Sequence of chain 1.A:
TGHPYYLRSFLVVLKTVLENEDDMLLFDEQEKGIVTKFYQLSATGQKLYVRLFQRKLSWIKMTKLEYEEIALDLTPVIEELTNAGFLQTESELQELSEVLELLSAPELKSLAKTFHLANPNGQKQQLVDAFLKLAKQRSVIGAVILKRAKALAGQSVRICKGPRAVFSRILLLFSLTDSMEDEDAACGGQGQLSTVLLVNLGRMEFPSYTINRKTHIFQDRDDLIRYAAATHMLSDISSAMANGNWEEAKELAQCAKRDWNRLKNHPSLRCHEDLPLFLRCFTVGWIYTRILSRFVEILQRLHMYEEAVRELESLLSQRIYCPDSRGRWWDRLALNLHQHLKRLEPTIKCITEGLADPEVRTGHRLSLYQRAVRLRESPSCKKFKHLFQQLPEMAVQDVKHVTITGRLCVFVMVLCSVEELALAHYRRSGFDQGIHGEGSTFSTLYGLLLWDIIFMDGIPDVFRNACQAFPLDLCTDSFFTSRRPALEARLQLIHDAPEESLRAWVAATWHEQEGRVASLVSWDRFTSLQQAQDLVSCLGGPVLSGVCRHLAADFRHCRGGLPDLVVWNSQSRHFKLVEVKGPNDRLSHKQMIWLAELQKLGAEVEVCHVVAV

A protein and the small-molecule ligand that binds it are described below.
Small molecule (SMILES): Cc1cn([C@H]2C[C@H](O[P](=O)(O)OC[C@H]3O[C@@H](n4cnc5c(=O)nc(N)[nH]c54)C[C@@H]3O)[C@@H](CO[P](=O)(O)O[C@H]3C[C@H](n4cnc5c(=O)nc(N)[nH]c54)O[C@@H]3CO[P](=O)(O)O[C@H]3C[C@H](n4ccc(N)nc4=O)O[C@@H]3CO[P](=O)(O)O[C@H]3C[C@H](n4cnc5c(=O)nc(N)[nH]c54)O[C@@H]3CO[P](=O)(O)O[C@H]3C[C@H](n4cnc5c(=O)nc(N)[nH]c54)O[C@@H]3CO[P](=O)(O)O[C@H]3C[C@H](n4cnc5c(N)ncnc54)O[C@@H]3CO)O2)c(=O)[nH]c1=O

Binding-site contacts:
Ligand atom OP1 contacts residue LEU347 of chain 1.A at 3.7 Å.
Ligand atom P contacts residue ARG313 of chain 1.A at 3.9 Å.
Ligand atom C5' contacts residue ARG313 of chain 1.A at 3.5 Å.
Ligand atom N4 contacts residue ARG616 of chain 1.A at 3.8 Å.
Ligand atom O5' contacts residue LEU347 of chain 1.A at 3.9 Å.
Ligand atom OP1 contacts residue ARG313 of chain 1.A at 3.5 Å (salt-bridge).
Ligand atom C4' contacts residue ARG313 of chain 1.A at 3.9 Å.
Ligand atom OP2 contacts residue ARG383 of chain 1.A at 3.7 Å.
Ligand atom P contacts residue ARG344 of chain 1.A at 3.5 Å.
Ligand atom O3' contacts residue LEU347 of chain 1.A at 4.0 Å.
Ligand atom P contacts residue ARG383 of chain 1.A at 3.6 Å.
Ligand atom OP1 contacts residue HIS315 of chain 1.A at 2.7 Å.
Ligand atom O5' contacts residue ARG313 of chain 1.A at 3.5 Å (salt-bridge).
Ligand atom P contacts residue HIS315 of chain 1.A at 3.9 Å.
Ligand atom OP1 contacts residue LEU347 of chain 1.A at 4.0 Å.
Ligand atom O3' contacts residue ARG313 of chain 1.A at 2.9 Å (salt-bridge).
Ligand atom C4 contacts residue ARG616 of chain 1.A at 3.5 Å.
Ligand atom O3' contacts residue HIS352 of chain 1.A at 3.8 Å.
Ligand atom OP1 contacts residue ARG386 of chain 1.A at 3.1 Å (salt-bridge).
Ligand atom OP1 contacts residue ARG344 of chain 1.A at 2.9 Å (salt-bridge).
Ligand atom P contacts residue ARG386 of chain 1.A at 4.1 Å.
Ligand atom OP2 contacts residue ARG313 of chain 1.A at 3.8 Å.
Ligand atom OP1 contacts residue ARG383 of chain 1.A at 2.7 Å (salt-bridge).
Ligand atom O5' contacts residue ARG386 of chain 1.A at 3.8 Å.
Ligand atom P contacts residue HIS352 of chain 1.A at 3.8 Å.
Ligand atom C6 contacts residue ARG616 of chain 1.A at 3.8 Å.
Ligand atom C5' contacts residue ARG386 of chain 1.A at 3.7 Å.
Ligand atom OP2 contacts residue LEU347 of chain 1.A at 3.9 Å.
Ligand atom N7 contacts residue ARG616 of chain 1.A at 2.9 Å (salt-bridge).
Ligand atom OP1 contacts residue HIS352 of chain 1.A at 2.6 Å (h-bond).
Ligand atom C3' contacts residue ARG313 of chain 1.A at 3.2 Å.
Ligand atom N3 contacts residue ARG616 of chain 1.A at 4.1 Å.
Ligand atom OP2 contacts residue ARG344 of chain 1.A at 3.3 Å (salt-bridge).
Ligand atom C8 contacts residue ARG616 of chain 1.A at 4.0 Å.
Ligand atom C6 contacts residue ARG616 of chain 1.A at 3.6 Å.
Ligand atom O6 contacts residue ARG616 of chain 1.A at 3.3 Å (salt-bridge).
Ligand atom C5 contacts residue ARG616 of chain 1.A at 3.2 Å.
Ligand atom C5 contacts residue ARG616 of chain 1.A at 3.7 Å.
Ligand atom OP1 contacts residue GLN351 of chain 1.A at 3.7 Å.
Ligand atom C5' contacts residue GLN351 of chain 1.A at 3.6 Å.